Sequence of chain 1.A:
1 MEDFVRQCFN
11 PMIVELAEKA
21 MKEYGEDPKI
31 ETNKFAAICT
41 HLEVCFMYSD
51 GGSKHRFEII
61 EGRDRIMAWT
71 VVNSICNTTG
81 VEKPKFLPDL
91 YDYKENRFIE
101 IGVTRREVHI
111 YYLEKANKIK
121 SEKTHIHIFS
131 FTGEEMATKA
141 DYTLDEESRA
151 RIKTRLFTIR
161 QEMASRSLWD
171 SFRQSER

This protein binds this small molecule.
Small molecule (SMILES): O=C(O)c1nc([C@@H]2CCCN2C(=O)COc2cccc3ccccc23)[nH]c(=O)c1O

Binding-site contacts:
Ligand atom O4 contacts residue ILE101 of chain 1.A at 3.0 Å (h-bond).
Ligand atom C15 contacts residue TYR24 of chain 1.A at 3.5 Å (hydrophobic).
Ligand atom C16 contacts residue MET21 of chain 1.A at 3.7 Å (hydrophobic).
Ligand atom C8 contacts residue TYR24 of chain 1.A at 3.3 Å (hydrophobic).
Ligand atom O2 contacts residue GLU61 of chain 1.A at 3.5 Å (salt-bridge).
Ligand atom C1 contacts residue MN1 of chain 1.B at 2.7 Å.
Ligand atom C16 contacts residue TYR24 of chain 1.A at 3.9 Å (hydrophobic).
Ligand atom O3 contacts residue LYS115 of chain 1.A at 2.6 Å (salt-bridge).
Ligand atom O1 contacts residue GLU61 of chain 1.A at 3.4 Å (salt-bridge).
Ligand atom C17 contacts residue LYS34 of chain 1.A at 3.8 Å.
Ligand atom C15 contacts residue ALA20 of chain 1.A at 3.8 Å (hydrophobic).
Ligand atom C4 contacts residue LYS115 of chain 1.A at 3.3 Å.
Ligand atom C17 contacts residue MET21 of chain 1.A at 3.6 Å (hydrophobic).
Ligand atom O2 contacts residue HIS41 of chain 1.A at 3.1 Å.
Ligand atom C17 contacts residue ALA20 of chain 1.A at 4.0 Å (hydrophobic).
Ligand atom C2 contacts residue GLU100 of chain 1.A at 3.9 Å.
Ligand atom C2 contacts residue MN1 of chain 1.C at 3.3 Å.
Ligand atom O4 contacts residue MN1 of chain 1.C at 2.0 Å.
Ligand atom O1 contacts residue MN1 of chain 1.B at 2.1 Å.
Ligand atom O5 contacts residue TYR24 of chain 1.A at 3.5 Å.
Ligand atom O2 contacts residue GLU100 of chain 1.A at 3.3 Å (salt-bridge).
Ligand atom O2 contacts residue MN1 of chain 1.C at 2.3 Å.
Ligand atom C13 contacts residue TYR24 of chain 1.A at 3.9 Å (hydrophobic).
Ligand atom O2 contacts residue ASP89 of chain 1.A at 3.3 Å (salt-bridge).
Ligand atom O4 contacts residue HIS41 of chain 1.A at 3.1 Å (h-bond).
Ligand atom C4 contacts residue MN1 of chain 1.C at 3.1 Å.
Ligand atom C18 contacts residue GLU26 of chain 1.A at 3.8 Å.
Ligand atom C18 contacts residue TYR24 of chain 1.A at 4.0 Å (hydrophobic).
Ligand atom C2 contacts residue MN1 of chain 1.B at 2.8 Å.
Ligand atom C16 contacts residue ALA20 of chain 1.A at 3.3 Å (hydrophobic).
Ligand atom O2 contacts residue MN1 of chain 1.B at 2.0 Å.
Ligand atom O4 contacts residue GLU100 of chain 1.A at 3.4 Å (salt-bridge).
Ligand atom C10 contacts residue TYR24 of chain 1.A at 3.9 Å (hydrophobic).
Ligand atom C9 contacts residue TYR24 of chain 1.A at 3.6 Å (hydrophobic).
Ligand atom C18 contacts residue LYS34 of chain 1.A at 3.4 Å.
Ligand atom C14 contacts residue TYR24 of chain 1.A at 3.6 Å (hydrophobic).
Ligand atom C3 contacts residue MN1 of chain 1.C at 3.6 Å.
Ligand atom C16 contacts residue ILE38 of chain 1.A at 3.5 Å (hydrophobic).
Ligand atom O4 contacts residue LYS115 of chain 1.A at 3.6 Å.
Ligand atom O3 contacts residue TYR111 of chain 1.A at 3.0 Å (h-bond).